Sequence of chain 1.B:
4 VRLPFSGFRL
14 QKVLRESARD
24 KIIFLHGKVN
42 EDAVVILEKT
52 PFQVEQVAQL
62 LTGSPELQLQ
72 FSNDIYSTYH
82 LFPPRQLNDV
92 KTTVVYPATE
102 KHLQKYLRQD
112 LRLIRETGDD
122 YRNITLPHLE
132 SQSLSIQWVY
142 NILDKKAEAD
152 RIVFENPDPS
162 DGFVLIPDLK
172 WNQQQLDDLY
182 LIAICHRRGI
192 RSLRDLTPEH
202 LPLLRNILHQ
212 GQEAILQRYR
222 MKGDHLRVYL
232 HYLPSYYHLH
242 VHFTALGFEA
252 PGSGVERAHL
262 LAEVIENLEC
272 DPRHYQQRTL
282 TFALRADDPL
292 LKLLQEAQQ

This small molecule binds to this protein.
Small molecule (SMILES): C[C@H](Oc1cccc2nc(N)nc(N)c12)c1cccc(Cl)c1

Sequence of chain 1.A:
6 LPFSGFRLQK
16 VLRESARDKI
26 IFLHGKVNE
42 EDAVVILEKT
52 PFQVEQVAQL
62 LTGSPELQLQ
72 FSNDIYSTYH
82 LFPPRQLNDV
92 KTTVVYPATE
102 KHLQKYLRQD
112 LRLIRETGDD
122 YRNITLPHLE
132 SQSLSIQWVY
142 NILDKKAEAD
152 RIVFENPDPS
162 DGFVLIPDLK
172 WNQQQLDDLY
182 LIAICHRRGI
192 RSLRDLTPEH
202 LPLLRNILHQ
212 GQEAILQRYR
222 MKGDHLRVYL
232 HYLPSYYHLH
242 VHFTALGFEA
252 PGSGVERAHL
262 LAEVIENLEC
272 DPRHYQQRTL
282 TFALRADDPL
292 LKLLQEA

Binding-site contacts:
Ligand atom N3 contacts residue LEU170 of chain 1.A at 3.0 Å (h-bond).
Ligand atom N22 contacts residue ILE183 of chain 1.A at 3.9 Å.
Ligand atom C7 contacts residue TRP139 of chain 1.A at 3.5 Å (hydrophobic).
Ligand atom N1 contacts residue GLU149 of chain 1.A at 2.5 Å (salt-bridge).
Ligand atom N3 contacts residue ILE183 of chain 1.A at 3.7 Å.
Ligand atom N22 contacts residue LEU170 of chain 1.A at 3.6 Å (h-bond).
Ligand atom N22 contacts residue ASP169 of chain 1.A at 3.0 Å (salt-bridge).
Ligand atom CL2 contacts residue ILE47 of chain 1.A at 3.4 Å.
Ligand atom N21 contacts residue PRO168 of chain 1.A at 3.0 Å (h-bond).
Ligand atom C2 contacts residue GLU149 of chain 1.A at 3.4 Å.
Ligand atom C18 contacts residue TYR77 of chain 1.B at 3.2 Å (hydrophobic).
Ligand atom C12 contacts residue TRP139 of chain 1.A at 3.7 Å (hydrophobic).
Ligand atom C2 contacts residue PRO168 of chain 1.A at 3.9 Å (hydrophobic).
Ligand atom O11 contacts residue TRP139 of chain 1.A at 3.8 Å.
Ligand atom C17 contacts residue TYR107 of chain 1.A at 3.2 Å (hydrophobic).
Ligand atom C6 contacts residue TRP139 of chain 1.A at 3.5 Å (hydrophobic).
Ligand atom C19 contacts residue TYR77 of chain 1.B at 3.7 Å (hydrophobic).
Ligand atom C8 contacts residue TYR77 of chain 1.B at 3.6 Å (hydrophobic).
Ligand atom N21 contacts residue ARG152 of chain 1.A at 3.4 Å (salt-bridge).
Ligand atom C6 contacts residue GLU149 of chain 1.A at 3.3 Å.
Ligand atom N21 contacts residue GLU149 of chain 1.A at 2.9 Å (salt-bridge).
Ligand atom N3 contacts residue ASP169 of chain 1.A at 3.8 Å.
Ligand atom C8 contacts residue TRP139 of chain 1.A at 3.6 Å (hydrophobic).
Ligand atom N1 contacts residue ILE143 of chain 1.A at 3.9 Å.
Ligand atom C2 contacts residue LEU170 of chain 1.A at 3.7 Å (hydrophobic).
Ligand atom C4 contacts residue LEU170 of chain 1.A at 3.5 Å (hydrophobic).
Ligand atom C9 contacts residue TRP139 of chain 1.A at 3.6 Å (hydrophobic).
Ligand atom C13 contacts residue TYR237 of chain 1.A at 3.5 Å (hydrophobic).
Ligand atom C5 contacts residue LEU170 of chain 1.A at 3.6 Å (hydrophobic).
Ligand atom C4 contacts residue TRP139 of chain 1.A at 3.7 Å (hydrophobic).
Ligand atom N21 contacts residue LEU170 of chain 1.A at 4.0 Å.
Ligand atom C10 contacts residue TRP139 of chain 1.A at 3.8 Å (hydrophobic).
Ligand atom N21 contacts residue ILE167 of chain 1.A at 3.9 Å.
Ligand atom C17 contacts residue TYR77 of chain 1.B at 3.7 Å (hydrophobic).
Ligand atom CL2 contacts residue THR94 of chain 1.A at 3.9 Å.
Ligand atom N3 contacts residue PRO168 of chain 1.A at 3.9 Å.
Ligand atom C18 contacts residue TYR107 of chain 1.A at 3.4 Å (hydrophobic).
Ligand atom C7 contacts residue ASN74 of chain 1.B at 3.8 Å.
Ligand atom C5 contacts residue TRP139 of chain 1.A at 3.5 Å (hydrophobic).
Ligand atom C7 contacts residue GLU149 of chain 1.A at 3.4 Å.